Binding-site contacts:
Ligand atom OAB contacts residue HIS60 of chain 1.A at 3.6 Å.
Ligand atom NAT contacts residue MET19 of chain 1.A at 0.9 Å.
Ligand atom CAL contacts residue TYR48 of chain 1.A at 3.3 Å (hydrophobic).
Ligand atom CAG contacts residue SER13 of chain 1.A at 3.5 Å.
Ligand atom CAQ contacts residue TYR74 of chain 1.A at 3.4 Å (hydrophobic).
Ligand atom CAM contacts residue MET19 of chain 1.A at 2.6 Å (hydrophobic).
Ligand atom CAK contacts residue TYR48 of chain 1.A at 3.7 Å (hydrophobic).
Ligand atom CAP contacts residue TYR74 of chain 1.A at 3.5 Å (hydrophobic).
Ligand atom CAG contacts residue ASN108 of chain 1.A at 3.2 Å.
Ligand atom CAF contacts residue TYR48 of chain 1.A at 3.1 Å (hydrophobic).
Ligand atom OAB contacts residue SER59 of chain 1.A at 3.7 Å.
Ligand atom OAU contacts residue MET19 of chain 1.A at 0.6 Å.
Ligand atom NAN contacts residue TYR48 of chain 1.A at 3.5 Å (h-bond).
Ligand atom OAU contacts residue HIS15 of chain 1.A at 3.2 Å (h-bond).
Ligand atom CAG contacts residue HIS15 of chain 1.A at 3.5 Å.
Ligand atom NAC contacts residue SER71 of chain 1.A at 3.8 Å.
Ligand atom CAQ contacts residue MET76 of chain 1.A at 3.8 Å (hydrophobic).
Ligand atom NAC contacts residue SER59 of chain 1.A at 3.7 Å.
Ligand atom NAN contacts residue ALA44 of chain 1.A at 3.6 Å.
Ligand atom NAN contacts residue MET19 of chain 1.A at 2.6 Å.
Ligand atom CAH contacts residue ASN108 of chain 1.A at 3.3 Å.
Ligand atom NAN contacts residue HIS15 of chain 1.A at 3.6 Å (h-bond).
Ligand atom CAL contacts residue MET19 of chain 1.A at 2.0 Å (hydrophobic).
Ligand atom CAE contacts residue TYR48 of chain 1.A at 3.6 Å (hydrophobic).
Ligand atom FAR contacts residue TYR74 of chain 1.A at 3.7 Å.
Ligand atom CAM contacts residue TYR48 of chain 1.A at 3.0 Å (hydrophobic).
Ligand atom CAI contacts residue MET76 of chain 1.A at 3.4 Å (hydrophobic).
Ligand atom CAP contacts residue ALA44 of chain 1.A at 3.5 Å (hydrophobic).
Ligand atom FAR contacts residue MET76 of chain 1.A at 3.2 Å.
Ligand atom CAP contacts residue TYR48 of chain 1.A at 3.4 Å (hydrophobic).
Ligand atom CAE contacts residue TYR74 of chain 1.A at 3.7 Å (hydrophobic).
Ligand atom NAJ contacts residue LEU63 of chain 1.A at 3.8 Å.
Ligand atom CAK contacts residue MET19 of chain 1.A at 3.3 Å (hydrophobic).
Ligand atom CAI contacts residue TYR74 of chain 1.A at 3.7 Å (hydrophobic).
Ligand atom FAR contacts residue TYR48 of chain 1.A at 3.6 Å.
Ligand atom CAF contacts residue THR88 of chain 1.A at 3.7 Å.
Ligand atom OAS contacts residue MET19 of chain 1.A at 1.1 Å (h-bond).
Ligand atom CAO contacts residue ALA44 of chain 1.A at 3.8 Å (hydrophobic).
Ligand atom CAF contacts residue TYR74 of chain 1.A at 3.3 Å (hydrophobic).
Ligand atom CAE contacts residue THR88 of chain 1.A at 3.6 Å.

This protein binds this small molecule.
Small molecule (SMILES): O=[N+]([O-])c1c(Nc2cccc(F)c2)ccc2nonc12

Sequence of chain 1.A:
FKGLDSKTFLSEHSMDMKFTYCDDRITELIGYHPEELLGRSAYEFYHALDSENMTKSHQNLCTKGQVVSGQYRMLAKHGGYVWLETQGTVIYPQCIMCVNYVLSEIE